The small molecule below binds the protein below.
Small molecule (SMILES): CC(=O)N[C@H]1[C@H](O[C@H]2[C@H](O)[C@@H](NC(C)=O)CO[C@@H]2CO)O[C@H](CO)[C@@H](O[C@@H]2O[C@H](CO[C@@H]3O[C@H](CO)[C@@H](O)[C@H](O)[C@@H]3O)[C@@H](O[C@H]3O[C@H](CO)[C@@H](O)[C@H](O)[C@@H]3O)[C@H](O)[C@@H]2O)[C@@H]1O

Binding-site contacts:
Ligand atom C7 contacts residue ALA327 of chain 1.A at 4.2 Å (hydrophobic).
Ligand atom N2 contacts residue ALA327 of chain 1.A at 4.2 Å.
Ligand atom O3 contacts residue THR322 of chain 1.A at 4.1 Å.
Ligand atom C5 contacts residue ASN330 of chain 1.A at 3.6 Å.
Ligand atom C2 contacts residue ASN330 of chain 1.A at 4.3 Å.
Ligand atom N2 contacts residue ASN330 of chain 1.A at 4.2 Å.
Ligand atom C6 contacts residue ASN330 of chain 1.A at 4.1 Å.
Ligand atom O4 contacts residue THR326 of chain 1.A at 4.1 Å.
Ligand atom C1 contacts residue THR326 of chain 1.A at 4.3 Å.
Ligand atom O6 contacts residue THR326 of chain 1.A at 4.0 Å.
Ligand atom C7 contacts residue LEU132 of chain 1.A at 4.5 Å (hydrophobic).
Ligand atom C7 contacts residue ASN135 of chain 1.A at 3.5 Å.
Ligand atom C6 contacts residue GLU323 of chain 1.A at 3.8 Å.
Ligand atom C1 contacts residue ASN135 of chain 1.A at 1.4 Å.
Ligand atom O6 contacts residue GLU323 of chain 1.A at 3.0 Å (salt-bridge).
Ligand atom O7 contacts residue LEU132 of chain 1.A at 4.1 Å.
Ligand atom C3 contacts residue ASN330 of chain 1.A at 4.0 Å.
Ligand atom C8 contacts residue ALA327 of chain 1.A at 3.8 Å (hydrophobic).
Ligand atom C7 contacts residue ASN330 of chain 1.A at 3.8 Å.
Ligand atom N2 contacts residue ASN135 of chain 1.A at 2.8 Å (h-bond).
Ligand atom C5 contacts residue ASN135 of chain 1.A at 3.6 Å.
Ligand atom C4 contacts residue ASN330 of chain 1.A at 3.7 Å.
Ligand atom C8 contacts residue LEU132 of chain 1.A at 4.0 Å (hydrophobic).
Ligand atom O5 contacts residue ASN135 of chain 1.A at 2.4 Å (h-bond).
Ligand atom O7 contacts residue ASN330 of chain 1.A at 3.2 Å (h-bond).
Ligand atom C2 contacts residue ASN135 of chain 1.A at 2.3 Å.
Ligand atom N2 contacts residue GLY131 of chain 1.A at 4.4 Å.
Ligand atom O4 contacts residue ASN330 of chain 1.A at 3.0 Å (h-bond).
Ligand atom O7 contacts residue ASN135 of chain 1.A at 3.8 Å.
Ligand atom C2 contacts residue THR326 of chain 1.A at 4.2 Å.
Ligand atom O3 contacts residue ALA327 of chain 1.A at 4.4 Å.
Ligand atom C3 contacts residue ASN135 of chain 1.A at 3.7 Å.
Ligand atom C1 contacts residue ASN330 of chain 1.A at 4.2 Å.
Ligand atom O2 contacts residue THR322 of chain 1.A at 4.5 Å.
Ligand atom O5 contacts residue THR326 of chain 1.A at 3.8 Å.
Ligand atom C4 contacts residue ASN135 of chain 1.A at 4.1 Å.
Ligand atom C3 contacts residue ALA327 of chain 1.A at 4.4 Å (hydrophobic).
Ligand atom C8 contacts residue GLY131 of chain 1.A at 4.1 Å.
Ligand atom O3 contacts residue THR326 of chain 1.A at 4.3 Å.

Sequence of chain 1.A:
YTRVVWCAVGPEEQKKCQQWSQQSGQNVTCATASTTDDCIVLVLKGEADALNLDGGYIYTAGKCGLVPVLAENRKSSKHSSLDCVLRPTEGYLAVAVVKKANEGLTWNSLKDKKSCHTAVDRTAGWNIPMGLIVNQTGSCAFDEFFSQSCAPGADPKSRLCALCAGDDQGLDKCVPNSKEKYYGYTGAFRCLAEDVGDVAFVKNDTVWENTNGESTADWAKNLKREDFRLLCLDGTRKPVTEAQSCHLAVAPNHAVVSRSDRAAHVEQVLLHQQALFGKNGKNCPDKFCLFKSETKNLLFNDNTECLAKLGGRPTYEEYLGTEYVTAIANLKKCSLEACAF